A small-molecule ligand and the protein it binds are described below.
Small molecule (SMILES): CC(=O)N[C@H]1[C@H](O[C@H]2[C@H](O)[C@@H](NC(C)=O)CO[C@@H]2CO)O[C@H](CO)[C@@H](O)[C@@H]1O

Binding-site contacts:
Ligand atom O5 contacts residue MET151 of chain 31.C at 3.8 Å.
Ligand atom C2 contacts residue MET151 of chain 31.C at 4.1 Å (hydrophobic).
Ligand atom C8 contacts residue ASN154 of chain 31.C at 4.2 Å.
Ligand atom O7 contacts residue MET151 of chain 31.C at 3.3 Å.
Ligand atom C7 contacts residue MET151 of chain 31.C at 4.3 Å (hydrophobic).
Ligand atom C1 contacts residue SER95 of chain 31.H at 3.6 Å.
Ligand atom C7 contacts residue ASN154 of chain 31.C at 3.4 Å.
Ligand atom C1 contacts residue MET151 of chain 31.C at 3.6 Å (hydrophobic).
Ligand atom C8 contacts residue GLY150 of chain 31.C at 3.8 Å.
Ligand atom C2 contacts residue SER95 of chain 31.H at 3.4 Å.
Ligand atom O5 contacts residue ASN154 of chain 31.C at 4.0 Å.
Ligand atom C8 contacts residue ASP94 of chain 31.H at 3.5 Å.
Ligand atom O5 contacts residue LEU96 of chain 31.H at 4.5 Å.
Ligand atom C3 contacts residue LEU96 of chain 31.H at 4.2 Å (hydrophobic).
Ligand atom C2 contacts residue LEU96 of chain 31.H at 3.6 Å (hydrophobic).
Ligand atom C8 contacts residue SER95 of chain 31.H at 3.5 Å.
Ligand atom N2 contacts residue SER95 of chain 31.H at 2.6 Å (h-bond).
Ligand atom C7 contacts residue GLY150 of chain 31.C at 3.7 Å.
Ligand atom O7 contacts residue GLY150 of chain 31.C at 2.8 Å (h-bond).
Ligand atom C1 contacts residue ASN154 of chain 31.C at 3.1 Å.
Ligand atom O7 contacts residue HIS148 of chain 31.C at 4.0 Å.
Ligand atom C4 contacts residue LEU96 of chain 31.H at 4.3 Å (hydrophobic).
Ligand atom C2 contacts residue ASN154 of chain 31.C at 4.0 Å.
Ligand atom C3 contacts residue SER95 of chain 31.H at 3.2 Å.
Ligand atom O7 contacts residue ASN154 of chain 31.C at 2.9 Å (h-bond).
Ligand atom O3 contacts residue LEU96 of chain 31.H at 4.1 Å.
Ligand atom O3 contacts residue SER95 of chain 31.H at 3.2 Å (h-bond).
Ligand atom N2 contacts residue LEU96 of chain 31.H at 3.6 Å.
Ligand atom C1 contacts residue LEU96 of chain 31.H at 3.9 Å (hydrophobic).
Ligand atom C7 contacts residue SER95 of chain 31.H at 3.5 Å.
Ligand atom N2 contacts residue ASN154 of chain 31.C at 3.9 Å.
Ligand atom O4 contacts residue LEU96 of chain 31.H at 3.2 Å.

Sequence of chain 31.H:
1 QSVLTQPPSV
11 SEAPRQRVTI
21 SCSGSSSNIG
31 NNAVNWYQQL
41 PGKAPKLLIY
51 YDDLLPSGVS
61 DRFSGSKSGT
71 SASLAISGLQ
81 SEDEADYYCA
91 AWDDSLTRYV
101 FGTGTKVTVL

Sequence of chain 31.C:
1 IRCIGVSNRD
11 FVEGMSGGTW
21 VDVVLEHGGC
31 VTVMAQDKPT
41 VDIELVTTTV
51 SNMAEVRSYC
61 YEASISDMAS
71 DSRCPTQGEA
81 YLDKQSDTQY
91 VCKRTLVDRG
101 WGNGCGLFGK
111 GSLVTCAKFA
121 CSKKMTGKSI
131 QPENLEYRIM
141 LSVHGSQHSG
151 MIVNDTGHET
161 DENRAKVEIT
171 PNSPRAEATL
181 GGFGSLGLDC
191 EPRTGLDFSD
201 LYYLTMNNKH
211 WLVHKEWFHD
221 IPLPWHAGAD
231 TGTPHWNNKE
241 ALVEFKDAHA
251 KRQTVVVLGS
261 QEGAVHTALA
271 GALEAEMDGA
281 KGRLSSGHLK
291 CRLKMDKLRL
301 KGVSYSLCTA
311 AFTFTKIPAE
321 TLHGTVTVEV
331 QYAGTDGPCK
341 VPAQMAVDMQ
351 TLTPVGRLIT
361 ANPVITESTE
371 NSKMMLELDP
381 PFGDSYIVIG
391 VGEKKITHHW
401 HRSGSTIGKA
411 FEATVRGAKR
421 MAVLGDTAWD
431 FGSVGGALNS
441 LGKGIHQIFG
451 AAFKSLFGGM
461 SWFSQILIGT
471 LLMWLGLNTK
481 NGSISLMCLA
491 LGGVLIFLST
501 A